Binding-site contacts:
Ligand atom N6 contacts residue GLY416 of chain 1.JA at 3.7 Å.
Ligand atom N6 contacts residue PRO408 of chain 1.JA at 4.0 Å.
Ligand atom C8 contacts residue PRO408 of chain 1.JA at 4.4 Å (hydrophobic).
Ligand atom N6 contacts residue PRO204 of chain 1.JA at 4.4 Å.
Ligand atom C4 contacts residue PRO408 of chain 1.JA at 3.9 Å (hydrophobic).
Ligand atom O2P contacts residue ASP403 of chain 1.KA at 4.0 Å.
Ligand atom N6 contacts residue SER409 of chain 1.JA at 3.3 Å (h-bond).
Ligand atom N1 contacts residue PRO408 of chain 1.JA at 3.8 Å.
Ligand atom N9 contacts residue PRO408 of chain 1.JA at 3.8 Å.
Ligand atom C6 contacts residue GLY416 of chain 1.JA at 4.2 Å.
Ligand atom C5 contacts residue PRO204 of chain 1.JA at 4.1 Å (hydrophobic).
Ligand atom C5 contacts residue SER409 of chain 1.JA at 3.7 Å.
Ligand atom N7 contacts residue HIS407 of chain 1.JA at 3.8 Å.
Ligand atom C6 contacts residue PRO204 of chain 1.JA at 4.3 Å (hydrophobic).
Ligand atom C2 contacts residue ILE399 of chain 1.JA at 4.3 Å (hydrophobic).
Ligand atom N3 contacts residue PRO408 of chain 1.JA at 3.6 Å.
Ligand atom N1 contacts residue GLY416 of chain 1.JA at 3.1 Å (h-bond).
Ligand atom N9 contacts residue HIS407 of chain 1.JA at 4.4 Å.
Ligand atom N6 contacts residue GLY414 of chain 1.JA at 4.4 Å.
Ligand atom N6 contacts residue PHE415 of chain 1.JA at 4.4 Å.
Ligand atom C8 contacts residue HIS407 of chain 1.JA at 3.4 Å.
Ligand atom C2 contacts residue PRO408 of chain 1.JA at 4.0 Å (hydrophobic).
Ligand atom C6 contacts residue PRO408 of chain 1.JA at 3.8 Å (hydrophobic).
Ligand atom C2 contacts residue GLY416 of chain 1.JA at 3.6 Å.
Ligand atom O2P contacts residue HIS407 of chain 1.JA at 4.1 Å.
Ligand atom N7 contacts residue SER409 of chain 1.JA at 3.2 Å (h-bond).
Ligand atom N7 contacts residue PRO204 of chain 1.JA at 4.1 Å.
Ligand atom C1' contacts residue PRO408 of chain 1.JA at 3.9 Å (hydrophobic).
Ligand atom O2P contacts residue GLY404 of chain 1.KA at 4.3 Å.
Ligand atom O1P contacts residue HIS405 of chain 1.KA at 3.9 Å.
Ligand atom C2' contacts residue PRO408 of chain 1.JA at 4.3 Å (hydrophobic).
Ligand atom C5 contacts residue PRO408 of chain 1.JA at 4.2 Å (hydrophobic).
Ligand atom C8 contacts residue SER409 of chain 1.JA at 4.2 Å.
Ligand atom C2' contacts residue HIS407 of chain 1.JA at 4.0 Å.
Ligand atom C6 contacts residue SER409 of chain 1.JA at 3.8 Å.

Sequence of chain 1.JA:
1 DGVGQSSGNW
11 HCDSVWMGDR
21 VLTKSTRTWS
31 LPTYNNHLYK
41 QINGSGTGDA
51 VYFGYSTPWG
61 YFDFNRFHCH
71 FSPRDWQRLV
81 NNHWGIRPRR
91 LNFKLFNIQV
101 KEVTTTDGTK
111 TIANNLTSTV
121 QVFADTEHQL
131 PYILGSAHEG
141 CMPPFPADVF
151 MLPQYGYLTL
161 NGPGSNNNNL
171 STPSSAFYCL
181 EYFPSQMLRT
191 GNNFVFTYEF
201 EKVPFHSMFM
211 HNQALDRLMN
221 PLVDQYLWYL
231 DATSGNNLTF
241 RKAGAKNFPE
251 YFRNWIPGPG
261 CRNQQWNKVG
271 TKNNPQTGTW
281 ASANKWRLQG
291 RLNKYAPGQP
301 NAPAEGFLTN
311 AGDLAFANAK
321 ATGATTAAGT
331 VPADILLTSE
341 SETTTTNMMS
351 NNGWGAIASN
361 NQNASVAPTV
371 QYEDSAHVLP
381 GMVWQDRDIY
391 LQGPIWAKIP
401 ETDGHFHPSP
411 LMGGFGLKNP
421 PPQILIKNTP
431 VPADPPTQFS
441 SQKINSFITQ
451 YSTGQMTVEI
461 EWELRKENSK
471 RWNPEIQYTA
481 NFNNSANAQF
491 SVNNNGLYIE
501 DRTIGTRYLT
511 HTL

Sequence of chain 1.KA:
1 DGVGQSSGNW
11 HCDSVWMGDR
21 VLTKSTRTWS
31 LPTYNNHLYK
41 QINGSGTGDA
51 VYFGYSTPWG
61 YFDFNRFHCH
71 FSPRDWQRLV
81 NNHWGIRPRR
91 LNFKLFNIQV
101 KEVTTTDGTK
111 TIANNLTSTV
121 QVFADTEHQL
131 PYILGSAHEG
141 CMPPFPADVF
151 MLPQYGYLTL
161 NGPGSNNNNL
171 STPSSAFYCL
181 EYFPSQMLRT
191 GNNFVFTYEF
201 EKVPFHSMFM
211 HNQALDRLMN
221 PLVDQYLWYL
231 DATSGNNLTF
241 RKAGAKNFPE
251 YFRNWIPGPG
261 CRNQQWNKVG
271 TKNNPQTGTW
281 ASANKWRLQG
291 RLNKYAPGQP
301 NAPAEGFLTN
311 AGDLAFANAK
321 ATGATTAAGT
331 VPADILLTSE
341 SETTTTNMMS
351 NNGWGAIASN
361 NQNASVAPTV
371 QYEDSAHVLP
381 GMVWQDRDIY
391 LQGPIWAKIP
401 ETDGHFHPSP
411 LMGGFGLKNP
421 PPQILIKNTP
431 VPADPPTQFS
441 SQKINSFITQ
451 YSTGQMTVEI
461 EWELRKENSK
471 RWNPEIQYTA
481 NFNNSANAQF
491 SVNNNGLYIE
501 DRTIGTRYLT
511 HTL

This small molecule binds to this protein.
Small molecule (SMILES): Nc1ncnc2c1ncn2[C@H]1C[C@H](O)[C@@H](COP(=O)(O)O)O1